Sequence of chain 2.B:
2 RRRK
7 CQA

This protein binds this small molecule.
Small molecule (SMILES): CN(CCS)S(=O)(=O)c1ccc(C=O)cc1

Sequence of chain 2.A:
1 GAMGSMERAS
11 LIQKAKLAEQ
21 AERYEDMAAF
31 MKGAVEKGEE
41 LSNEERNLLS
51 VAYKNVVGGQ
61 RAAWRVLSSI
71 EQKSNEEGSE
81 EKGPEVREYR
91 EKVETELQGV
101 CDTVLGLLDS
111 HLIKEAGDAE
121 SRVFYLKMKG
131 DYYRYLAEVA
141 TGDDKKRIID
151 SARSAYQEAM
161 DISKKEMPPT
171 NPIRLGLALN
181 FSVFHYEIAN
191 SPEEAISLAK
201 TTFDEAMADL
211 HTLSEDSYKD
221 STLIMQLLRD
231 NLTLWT

Binding-site contacts:
Ligand atom C8 contacts residue PHE124 of chain 2.A at 4.0 Å (hydrophobic).
Ligand atom C6 contacts residue CYS7 of chain 2.B at 3.6 Å (hydrophobic).
Ligand atom C6 contacts residue PHE124 of chain 2.A at 4.1 Å (hydrophobic).
Ligand atom C9 contacts residue GLY176 of chain 2.A at 4.1 Å.
Ligand atom C8 contacts residue CYS7 of chain 2.B at 4.3 Å (hydrophobic).
Ligand atom N1 contacts residue ILE224 of chain 2.A at 4.4 Å.
Ligand atom C3 contacts residue CYS7 of chain 2.B at 3.0 Å (hydrophobic).
Ligand atom C4 contacts residue CYS7 of chain 2.B at 3.7 Å (hydrophobic).
Ligand atom C5 contacts residue LYS127 of chain 2.A at 4.4 Å.
Ligand atom C1 contacts residue LEU223 of chain 2.A at 3.8 Å (hydrophobic).
Ligand atom C7 contacts residue CYS7 of chain 2.B at 3.5 Å (hydrophobic).
Ligand atom C9 contacts residue PRO172 of chain 2.A at 3.3 Å (hydrophobic).
Ligand atom C8 contacts residue LYS127 of chain 2.A at 1.4 Å.
Ligand atom C1 contacts residue ILE224 of chain 2.A at 3.5 Å (hydrophobic).
Ligand atom S1 contacts residue GLY176 of chain 2.A at 3.8 Å.
Ligand atom C7 contacts residue PHE124 of chain 2.A at 4.3 Å (hydrophobic).
Ligand atom C5 contacts residue CYS7 of chain 2.B at 3.7 Å (hydrophobic).
Ligand atom C9 contacts residue ILE173 of chain 2.A at 3.9 Å (hydrophobic).
Ligand atom C3 contacts residue ILE224 of chain 2.A at 4.2 Å (hydrophobic).
Ligand atom C3 contacts residue LEU227 of chain 2.A at 3.9 Å (hydrophobic).
Ligand atom C2 contacts residue GLN8 of chain 2.B at 3.9 Å.
Ligand atom S1 contacts residue LEU179 of chain 2.A at 4.4 Å.
Ligand atom O1 contacts residue ILE224 of chain 2.A at 3.7 Å.
Ligand atom C10 contacts residue CYS7 of chain 2.B at 3.6 Å (hydrophobic).
Ligand atom C10 contacts residue ILE224 of chain 2.A at 4.0 Å (hydrophobic).
Ligand atom S1 contacts residue CYS7 of chain 2.B at 2.0 Å (h-bond).
Ligand atom O1 contacts residue PRO172 of chain 2.A at 4.1 Å.
Ligand atom C7 contacts residue LYS127 of chain 2.A at 2.6 Å.
Ligand atom S1 contacts residue LEU227 of chain 2.A at 4.3 Å.
Ligand atom C2 contacts residue CYS7 of chain 2.B at 3.2 Å (hydrophobic).
Ligand atom C9 contacts residue CYS7 of chain 2.B at 3.5 Å (hydrophobic).
Ligand atom C3 contacts residue GLN8 of chain 2.B at 3.7 Å.
Ligand atom C6 contacts residue LYS127 of chain 2.A at 3.1 Å.
Ligand atom N1 contacts residue CYS7 of chain 2.B at 4.3 Å.
Ligand atom S1 contacts residue ILE224 of chain 2.A at 3.9 Å.
Ligand atom C10 contacts residue PRO172 of chain 2.A at 3.5 Å (hydrophobic).
Ligand atom C9 contacts residue LYS127 of chain 2.A at 3.7 Å.
Ligand atom C8 contacts residue ILE173 of chain 2.A at 4.4 Å (hydrophobic).